Binding-site contacts:
Ligand atom CAD contacts residue TRP656 of chain 1.A at 3.7 Å (hydrophobic).
Ligand atom N9 contacts residue GLU722 of chain 1.A at 2.8 Å (salt-bridge).
Ligand atom CAL contacts residue ILE673 of chain 1.A at 3.7 Å (hydrophobic).
Ligand atom N3 contacts residue VAL723 of chain 1.A at 3.8 Å.
Ligand atom S6 contacts residue MET796 of chain 1.A at 3.7 Å.
Ligand atom N9 contacts residue ILE721 of chain 1.A at 3.8 Å.
Ligand atom OAT contacts residue TRP656 of chain 1.A at 3.9 Å.
Ligand atom CAD contacts residue MET648 of chain 1.A at 3.8 Å (hydrophobic).
Ligand atom C4 contacts residue VAL724 of chain 1.A at 3.7 Å (hydrophobic).
Ligand atom CAR contacts residue THR729 of chain 1.A at 3.6 Å.
Ligand atom C2 contacts residue VAL724 of chain 1.A at 3.7 Å (hydrophobic).
Ligand atom CAM contacts residue TRP656 of chain 1.A at 3.9 Å (hydrophobic).
Ligand atom CAJ contacts residue THR729 of chain 1.A at 3.7 Å.
Ligand atom CAR contacts residue ASN732 of chain 1.A at 3.1 Å.
Ligand atom CAC contacts residue PRO654 of chain 1.A at 3.4 Å (hydrophobic).
Ligand atom CAS contacts residue MET796 of chain 1.A at 3.9 Å (hydrophobic).
Ligand atom CAK contacts residue PRO654 of chain 1.A at 3.5 Å (hydrophobic).
Ligand atom CAQ contacts residue ASP728 of chain 1.A at 3.4 Å.
Ligand atom N1 contacts residue MET796 of chain 1.A at 3.5 Å (h-bond).
Ligand atom CAK contacts residue LEU655 of chain 1.A at 3.7 Å (hydrophobic).
Ligand atom N1 contacts residue TRP656 of chain 1.A at 3.8 Å.
Ligand atom CAC contacts residue TRP656 of chain 1.A at 3.6 Å (hydrophobic).
Ligand atom C8 contacts residue TYR709 of chain 1.A at 3.5 Å (hydrophobic).
Ligand atom CL contacts residue MET648 of chain 1.A at 3.6 Å.
Ligand atom CAU contacts residue SER727 of chain 1.A at 3.4 Å.
Ligand atom CAC contacts residue MET648 of chain 1.A at 3.6 Å (hydrophobic).
Ligand atom N7 contacts residue ILE806 of chain 1.A at 3.6 Å.
Ligand atom N3 contacts residue VAL724 of chain 1.A at 2.9 Å (h-bond).
Ligand atom CL contacts residue THR646 of chain 1.A at 3.7 Å.
Ligand atom C5 contacts residue ILE673 of chain 1.A at 3.8 Å (hydrophobic).
Ligand atom CAR contacts residue ASP728 of chain 1.A at 3.3 Å.
Ligand atom C2 contacts residue TRP656 of chain 1.A at 3.6 Å (hydrophobic).
Ligand atom CAJ contacts residue ASN732 of chain 1.A at 3.6 Å.
Ligand atom S6 contacts residue ILE806 of chain 1.A at 3.6 Å.
Ligand atom CAE contacts residue TRP656 of chain 1.A at 3.6 Å (hydrophobic).
Ligand atom CL contacts residue PHE647 of chain 1.A at 3.6 Å.
Ligand atom C8 contacts residue ILE721 of chain 1.A at 3.2 Å (hydrophobic).
Ligand atom C6 contacts residue MET796 of chain 1.A at 3.4 Å (hydrophobic).
Ligand atom C8 contacts residue GLU722 of chain 1.A at 3.7 Å.
Ligand atom C4 contacts residue GLU722 of chain 1.A at 3.7 Å.

Sequence of chain 1.A:
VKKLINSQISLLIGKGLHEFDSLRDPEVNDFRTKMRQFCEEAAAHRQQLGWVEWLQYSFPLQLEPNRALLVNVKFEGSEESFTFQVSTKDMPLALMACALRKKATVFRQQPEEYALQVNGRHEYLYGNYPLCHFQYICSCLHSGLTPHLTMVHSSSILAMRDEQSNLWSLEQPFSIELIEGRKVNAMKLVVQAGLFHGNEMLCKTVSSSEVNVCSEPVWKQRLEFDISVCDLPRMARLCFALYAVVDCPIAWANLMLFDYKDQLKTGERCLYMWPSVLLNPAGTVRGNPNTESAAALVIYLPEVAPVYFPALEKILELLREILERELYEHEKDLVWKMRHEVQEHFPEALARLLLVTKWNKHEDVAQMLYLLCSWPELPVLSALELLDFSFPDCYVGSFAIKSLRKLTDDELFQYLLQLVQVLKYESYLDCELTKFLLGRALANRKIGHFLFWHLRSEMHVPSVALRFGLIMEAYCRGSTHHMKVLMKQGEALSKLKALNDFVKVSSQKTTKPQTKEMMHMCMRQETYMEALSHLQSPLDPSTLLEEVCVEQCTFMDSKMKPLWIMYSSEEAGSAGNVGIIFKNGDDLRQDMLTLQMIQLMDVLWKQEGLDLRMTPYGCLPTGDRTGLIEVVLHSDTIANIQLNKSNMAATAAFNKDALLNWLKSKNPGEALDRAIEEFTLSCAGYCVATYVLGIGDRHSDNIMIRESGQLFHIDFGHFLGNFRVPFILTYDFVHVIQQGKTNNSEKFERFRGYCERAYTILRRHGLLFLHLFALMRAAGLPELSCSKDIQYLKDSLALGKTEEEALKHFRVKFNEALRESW

A protein and the small-molecule ligand that binds it are described below.
Small molecule (SMILES): COc1ccccc1-n1c(CSc2ncnc3[nH]cnc23)nc2cccc(Cl)c2c1=O